Sequence of chain 1.A:
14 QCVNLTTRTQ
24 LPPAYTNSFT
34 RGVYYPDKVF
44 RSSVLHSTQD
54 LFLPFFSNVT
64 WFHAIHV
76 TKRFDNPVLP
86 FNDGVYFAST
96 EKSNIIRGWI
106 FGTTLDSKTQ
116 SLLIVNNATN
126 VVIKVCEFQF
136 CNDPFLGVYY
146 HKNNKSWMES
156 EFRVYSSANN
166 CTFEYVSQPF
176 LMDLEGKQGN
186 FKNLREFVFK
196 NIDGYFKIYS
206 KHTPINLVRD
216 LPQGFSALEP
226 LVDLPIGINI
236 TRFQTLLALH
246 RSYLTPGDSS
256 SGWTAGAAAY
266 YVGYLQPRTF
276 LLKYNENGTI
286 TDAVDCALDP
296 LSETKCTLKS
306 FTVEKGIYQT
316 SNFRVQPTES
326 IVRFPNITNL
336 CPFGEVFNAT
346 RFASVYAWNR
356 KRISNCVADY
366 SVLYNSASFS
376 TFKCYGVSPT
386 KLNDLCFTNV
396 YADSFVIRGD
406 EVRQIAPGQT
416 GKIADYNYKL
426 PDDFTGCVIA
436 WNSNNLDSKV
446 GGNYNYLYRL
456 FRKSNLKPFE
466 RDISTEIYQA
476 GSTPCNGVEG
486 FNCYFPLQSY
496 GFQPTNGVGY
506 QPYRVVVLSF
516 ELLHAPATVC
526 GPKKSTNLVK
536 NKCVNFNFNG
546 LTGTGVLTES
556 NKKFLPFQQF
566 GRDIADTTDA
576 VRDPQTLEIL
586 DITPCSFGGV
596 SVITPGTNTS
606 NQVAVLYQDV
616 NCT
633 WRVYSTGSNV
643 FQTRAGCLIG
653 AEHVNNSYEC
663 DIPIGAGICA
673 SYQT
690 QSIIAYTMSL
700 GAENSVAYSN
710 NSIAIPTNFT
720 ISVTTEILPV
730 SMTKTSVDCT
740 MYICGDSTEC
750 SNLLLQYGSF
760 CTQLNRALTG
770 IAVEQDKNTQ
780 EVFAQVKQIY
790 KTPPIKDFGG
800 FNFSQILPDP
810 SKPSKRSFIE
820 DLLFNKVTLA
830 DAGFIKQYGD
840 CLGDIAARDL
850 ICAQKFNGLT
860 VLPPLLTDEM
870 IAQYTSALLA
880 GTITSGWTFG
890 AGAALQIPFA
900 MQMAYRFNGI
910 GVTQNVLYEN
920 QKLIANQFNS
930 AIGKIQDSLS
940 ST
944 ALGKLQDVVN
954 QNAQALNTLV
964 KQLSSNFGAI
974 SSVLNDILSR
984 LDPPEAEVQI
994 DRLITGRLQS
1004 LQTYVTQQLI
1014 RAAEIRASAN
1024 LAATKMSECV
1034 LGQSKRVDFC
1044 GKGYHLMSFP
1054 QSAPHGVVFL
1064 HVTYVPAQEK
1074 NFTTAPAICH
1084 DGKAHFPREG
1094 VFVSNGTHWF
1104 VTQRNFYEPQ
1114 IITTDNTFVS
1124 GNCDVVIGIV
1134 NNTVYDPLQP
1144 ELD

A protein and the small-molecule ligand that binds it are described below.
Small molecule (SMILES): CC(=O)N[C@@H]1[C@@H](O)[C@H](O)[C@@H](CO)O[C@H]1O

Binding-site contacts:
Ligand atom C7 contacts residue ASN603 of chain 1.A at 4.2 Å.
Ligand atom C4 contacts residue ASN603 of chain 1.A at 4.4 Å.
Ligand atom C2 contacts residue ASN603 of chain 1.A at 2.7 Å.
Ligand atom C3 contacts residue ASN603 of chain 1.A at 3.9 Å.
Ligand atom C5 contacts residue ASN603 of chain 1.A at 3.7 Å.
Ligand atom N2 contacts residue ASN603 of chain 1.A at 3.0 Å (h-bond).
Ligand atom O5 contacts residue ASN603 of chain 1.A at 2.5 Å (h-bond).
Ligand atom C1 contacts residue ASN603 of chain 1.A at 1.4 Å.